Binding-site contacts:
Ligand atom C5 contacts residue ILE98 of chain 1.A at 3.7 Å (hydrophobic).
Ligand atom C6 contacts residue SER79 of chain 1.A at 3.3 Å.
Ligand atom C1 contacts residue MET159 of chain 1.A at 3.2 Å (hydrophobic).
Ligand atom C1 contacts residue CYS178 of chain 1.A at 3.5 Å (hydrophobic).
Ligand atom N3 contacts residue NVN1 of chain 1.D at 3.6 Å.
Ligand atom C13 contacts residue ALA103 of chain 1.A at 3.5 Å (hydrophobic).
Ligand atom N2 contacts residue GLN102 of chain 1.A at 3.3 Å.
Ligand atom N1 contacts residue NVN1 of chain 1.D at 3.6 Å.
Ligand atom F1 contacts residue NVN1 of chain 1.D at 3.6 Å.
Ligand atom C5 contacts residue NVN1 of chain 1.D at 3.5 Å.
Ligand atom C9 contacts residue NVN1 of chain 1.D at 3.7 Å.
Ligand atom C3 contacts residue NVN1 of chain 1.D at 3.5 Å.
Ligand atom C6 contacts residue NVN1 of chain 1.D at 3.5 Å.
Ligand atom N2 contacts residue NVN1 of chain 1.D at 3.6 Å.
Ligand atom N2 contacts residue PRO99 of chain 1.A at 3.8 Å.
Ligand atom C8 contacts residue NVN1 of chain 1.D at 3.6 Å.
Ligand atom C16 contacts residue GLN155 of chain 1.A at 3.6 Å.
Ligand atom F2 contacts residue TRP88 of chain 1.A at 2.9 Å.
Ligand atom C19 contacts residue THR199 of chain 1.A at 3.5 Å.
Ligand atom C15 contacts residue NVN1 of chain 1.D at 3.8 Å.
Ligand atom C7 contacts residue NVN1 of chain 1.D at 3.6 Å.
Ligand atom C9 contacts residue PRO99 of chain 1.A at 3.5 Å (hydrophobic).
Ligand atom F2 contacts residue VAL82 of chain 1.A at 3.4 Å.
Ligand atom C6 contacts residue ILE98 of chain 1.A at 3.8 Å (hydrophobic).
Ligand atom C11 contacts residue NVN1 of chain 1.D at 3.6 Å.
Ligand atom C5 contacts residue SER79 of chain 1.A at 3.5 Å.
Ligand atom C18 contacts residue PHE195 of chain 1.A at 3.4 Å (hydrophobic).
Ligand atom C2 contacts residue PRO99 of chain 1.A at 3.6 Å (hydrophobic).
Ligand atom C10 contacts residue NVN1 of chain 1.D at 3.6 Å.
Ligand atom F1 contacts residue TYR292 of chain 1.A at 2.8 Å.
Ligand atom C10 contacts residue PRO99 of chain 1.A at 3.5 Å (hydrophobic).
Ligand atom N1 contacts residue PRO99 of chain 1.A at 3.8 Å.
Ligand atom F1 contacts residue CYS75 of chain 1.A at 3.3 Å.
Ligand atom C16 contacts residue NVN1 of chain 1.D at 3.8 Å.
Ligand atom F1 contacts residue SER79 of chain 1.A at 2.4 Å.
Ligand atom C7 contacts residue GLN102 of chain 1.A at 3.6 Å.
Ligand atom C12 contacts residue NVN1 of chain 1.D at 3.6 Å.
Ligand atom C2 contacts residue NVN1 of chain 1.D at 3.6 Å.
Ligand atom N3 contacts residue GLN102 of chain 1.A at 3.3 Å.
Ligand atom C13 contacts residue NVN1 of chain 1.D at 3.7 Å.

This protein binds this small molecule.
Small molecule (SMILES): Cc1cc(NC(=O)Nc2ccc(N(C)C)cc2)c2cc(F)cc(F)c2n1

Sequence of chain 1.A:
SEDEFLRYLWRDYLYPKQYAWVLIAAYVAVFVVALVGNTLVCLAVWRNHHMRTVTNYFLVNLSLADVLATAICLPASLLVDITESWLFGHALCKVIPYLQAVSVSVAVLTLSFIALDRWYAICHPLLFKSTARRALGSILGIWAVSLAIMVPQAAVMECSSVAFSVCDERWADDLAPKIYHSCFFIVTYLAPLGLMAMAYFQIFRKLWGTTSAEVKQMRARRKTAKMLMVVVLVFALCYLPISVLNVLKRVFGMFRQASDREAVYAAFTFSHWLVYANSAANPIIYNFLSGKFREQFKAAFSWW